This small molecule binds to this protein.
Small molecule (SMILES): CC(=O)N[C@@H]1[C@@H](O)[C@H](O)[C@@H](CO)O[C@H]1O

Sequence of chain 1.C:
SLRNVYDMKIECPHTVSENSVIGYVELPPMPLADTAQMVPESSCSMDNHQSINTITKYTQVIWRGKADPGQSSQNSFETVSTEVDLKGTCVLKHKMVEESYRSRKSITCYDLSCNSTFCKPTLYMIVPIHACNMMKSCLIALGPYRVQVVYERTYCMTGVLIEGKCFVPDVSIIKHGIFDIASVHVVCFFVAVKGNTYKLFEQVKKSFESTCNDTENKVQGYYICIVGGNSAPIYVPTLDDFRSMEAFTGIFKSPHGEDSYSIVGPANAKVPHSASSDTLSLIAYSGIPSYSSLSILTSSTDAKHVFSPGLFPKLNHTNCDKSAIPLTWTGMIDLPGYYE

Binding-site contacts:
Ligand atom C2 contacts residue THR121 of chain 1.C at 4.1 Å.
Ligand atom N2 contacts residue THR121 of chain 1.C at 3.8 Å.
Ligand atom C2 contacts residue GLY303 of chain 1.C at 4.0 Å.
Ligand atom C1 contacts residue GLY303 of chain 1.C at 4.0 Å.
Ligand atom C1 contacts residue PHE122 of chain 1.C at 4.2 Å (hydrophobic).
Ligand atom O5 contacts residue PRO305 of chain 1.C at 3.1 Å.
Ligand atom C1 contacts residue ASN119 of chain 1.C at 1.4 Å.
Ligand atom O5 contacts residue PHE122 of chain 1.C at 3.9 Å.
Ligand atom C5 contacts residue PRO305 of chain 1.C at 4.1 Å (hydrophobic).
Ligand atom O5 contacts residue ASN119 of chain 1.C at 2.3 Å (h-bond).
Ligand atom O6 contacts residue ILE304 of chain 1.C at 3.9 Å.
Ligand atom O7 contacts residue ASN119 of chain 1.C at 4.1 Å.
Ligand atom C6 contacts residue PRO33 of chain 1.C at 4.1 Å (hydrophobic).
Ligand atom C6 contacts residue PHE122 of chain 1.C at 4.1 Å (hydrophobic).
Ligand atom O6 contacts residue PRO305 of chain 1.C at 4.2 Å.
Ligand atom O5 contacts residue GLY303 of chain 1.C at 4.3 Å.
Ligand atom C2 contacts residue ASN119 of chain 1.C at 2.4 Å.
Ligand atom C3 contacts residue ASN119 of chain 1.C at 3.8 Å.
Ligand atom C7 contacts residue ASN119 of chain 1.C at 3.7 Å.
Ligand atom C6 contacts residue PRO305 of chain 1.C at 3.8 Å (hydrophobic).
Ligand atom N2 contacts residue GLY303 of chain 1.C at 4.4 Å.
Ligand atom C7 contacts residue GLY303 of chain 1.C at 4.2 Å.
Ligand atom C5 contacts residue PHE122 of chain 1.C at 3.6 Å (hydrophobic).
Ligand atom C1 contacts residue PRO305 of chain 1.C at 4.1 Å (hydrophobic).
Ligand atom O6 contacts residue PRO33 of chain 1.C at 4.5 Å.
Ligand atom C5 contacts residue ASN119 of chain 1.C at 3.6 Å.
Ligand atom C1 contacts residue THR121 of chain 1.C at 3.6 Å.
Ligand atom C3 contacts residue THR121 of chain 1.C at 4.5 Å.
Ligand atom O7 contacts residue SER302 of chain 1.C at 4.5 Å.
Ligand atom C4 contacts residue ASN119 of chain 1.C at 4.2 Å.
Ligand atom O5 contacts residue ILE304 of chain 1.C at 4.1 Å.
Ligand atom N2 contacts residue ASN119 of chain 1.C at 2.9 Å (h-bond).
Ligand atom O7 contacts residue GLY303 of chain 1.C at 3.5 Å (h-bond).